The protein below binds the small molecule below.
Small molecule (SMILES): CC(=O)N[C@@H]1[C@@H](O)[C@H](O)[C@@H](CO)O[C@H]1O

Binding-site contacts:
Ligand atom N2 contacts residue OMY6 of chain 1.L at 3.1 Å (h-bond).
Ligand atom C7 contacts residue OMY6 of chain 1.L at 3.5 Å.
Ligand atom O7 contacts residue OMY6 of chain 1.L at 4.3 Å.
Ligand atom N2 contacts residue ASP480 of chain 1.B at 3.2 Å (salt-bridge).
Ligand atom O7 contacts residue ARG446 of chain 1.B at 3.8 Å.
Ligand atom C2 contacts residue OMY6 of chain 1.L at 2.5 Å.
Ligand atom O7 contacts residue LEU483 of chain 1.B at 3.8 Å.
Ligand atom C8 contacts residue ASP480 of chain 1.B at 4.3 Å.
Ligand atom O3 contacts residue ASP480 of chain 1.B at 3.0 Å (salt-bridge).
Ligand atom C8 contacts residue ARG446 of chain 1.B at 3.8 Å.
Ligand atom C4 contacts residue OMY6 of chain 1.L at 4.1 Å.
Ligand atom C8 contacts residue GHP5 of chain 1.L at 3.5 Å.
Ligand atom C2 contacts residue ASP480 of chain 1.B at 4.1 Å.
Ligand atom C7 contacts residue GHP5 of chain 1.L at 3.9 Å.
Ligand atom C3 contacts residue ASP480 of chain 1.B at 4.0 Å.
Ligand atom C3 contacts residue OMY6 of chain 1.L at 3.8 Å.
Ligand atom O5 contacts residue OMY6 of chain 1.L at 2.2 Å (h-bond).
Ligand atom C8 contacts residue OMY6 of chain 1.L at 3.5 Å.
Ligand atom O7 contacts residue GHP5 of chain 1.L at 3.8 Å.
Ligand atom C7 contacts residue ARG446 of chain 1.B at 4.3 Å.
Ligand atom O7 contacts residue ASP480 of chain 1.B at 3.2 Å (salt-bridge).
Ligand atom C7 contacts residue ASP480 of chain 1.B at 3.3 Å.
Ligand atom C1 contacts residue OMY6 of chain 1.L at 1.4 Å.
Ligand atom C5 contacts residue OMY6 of chain 1.L at 3.6 Å.

Sequence of chain 1.B:
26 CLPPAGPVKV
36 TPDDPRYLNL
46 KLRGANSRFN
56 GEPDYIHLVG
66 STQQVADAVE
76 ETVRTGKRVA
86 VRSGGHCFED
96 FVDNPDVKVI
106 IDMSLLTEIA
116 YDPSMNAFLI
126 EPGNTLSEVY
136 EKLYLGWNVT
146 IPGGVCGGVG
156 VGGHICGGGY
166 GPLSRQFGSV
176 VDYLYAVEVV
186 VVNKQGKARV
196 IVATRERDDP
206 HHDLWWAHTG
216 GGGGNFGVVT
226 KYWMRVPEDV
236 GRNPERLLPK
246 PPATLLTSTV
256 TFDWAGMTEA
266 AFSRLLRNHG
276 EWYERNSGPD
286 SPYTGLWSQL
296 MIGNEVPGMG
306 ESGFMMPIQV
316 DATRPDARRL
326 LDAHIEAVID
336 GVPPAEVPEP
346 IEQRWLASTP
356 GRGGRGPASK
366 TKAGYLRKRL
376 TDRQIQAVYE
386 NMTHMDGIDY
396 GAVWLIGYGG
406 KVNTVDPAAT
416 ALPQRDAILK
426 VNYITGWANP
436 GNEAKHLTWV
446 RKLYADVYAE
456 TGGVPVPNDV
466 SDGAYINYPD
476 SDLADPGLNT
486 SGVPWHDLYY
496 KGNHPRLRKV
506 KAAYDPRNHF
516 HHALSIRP